A small-molecule ligand and the protein it binds are described below.
Small molecule (SMILES): [H]/N=C(\N)c1ccc2nc(-c3cc([C@@H](CC(=O)O)C(=O)O)cc(-c4cc(CNC(N)=O)ccc4O)c3O)[nH]c2c1

Sequence of chain 1.B:
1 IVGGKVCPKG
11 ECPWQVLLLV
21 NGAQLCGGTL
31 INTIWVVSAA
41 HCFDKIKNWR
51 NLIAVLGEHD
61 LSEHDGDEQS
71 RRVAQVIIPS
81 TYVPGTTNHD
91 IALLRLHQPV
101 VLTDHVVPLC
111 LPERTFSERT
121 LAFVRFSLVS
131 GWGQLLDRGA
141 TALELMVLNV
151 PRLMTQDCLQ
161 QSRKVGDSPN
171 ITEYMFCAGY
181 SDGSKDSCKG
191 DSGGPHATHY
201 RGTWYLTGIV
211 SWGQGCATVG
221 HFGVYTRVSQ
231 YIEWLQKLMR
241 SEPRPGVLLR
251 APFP

Binding-site contacts:
Ligand atom C51 contacts residue HIS41 of chain 1.B at 3.2 Å.
Ligand atom O6' contacts residue HIS41 of chain 1.B at 3.0 Å (h-bond).
Ligand atom C3B contacts residue CYS26 of chain 1.B at 3.6 Å (hydrophobic).
Ligand atom C7 contacts residue TRP212 of chain 1.B at 3.7 Å (hydrophobic).
Ligand atom C3 contacts residue CYS188 of chain 1.B at 3.3 Å (hydrophobic).
Ligand atom N2 contacts residue ASP186 of chain 1.B at 3.1 Å (salt-bridge).
Ligand atom O9X contacts residue LYS189 of chain 1.B at 3.2 Å.
Ligand atom C3 contacts residue VAL210 of chain 1.B at 3.4 Å (hydrophobic).
Ligand atom N52 contacts residue ASP44 of chain 1.B at 3.4 Å (salt-bridge).
Ligand atom C6 contacts residue GLY215 of chain 1.B at 3.7 Å.
Ligand atom O54 contacts residue LYS45 of chain 1.B at 3.1 Å.
Ligand atom C2 contacts residue VAL210 of chain 1.B at 3.6 Å (hydrophobic).
Ligand atom C4 contacts residue SER192 of chain 1.B at 3.3 Å.
Ligand atom N1 contacts residue SER187 of chain 1.B at 3.3 Å (h-bond).
Ligand atom C6X contacts residue LYS189 of chain 1.B at 3.6 Å.
Ligand atom O6' contacts residue SER192 of chain 1.B at 2.5 Å (h-bond).
Ligand atom C4 contacts residue CYS188 of chain 1.B at 3.8 Å (hydrophobic).
Ligand atom N1 contacts residue CYS216 of chain 1.B at 3.6 Å.
Ligand atom C7X contacts residue LYS189 of chain 1.B at 3.7 Å.
Ligand atom C6 contacts residue GLY213 of chain 1.B at 3.8 Å.
Ligand atom C6' contacts residue HIS41 of chain 1.B at 3.7 Å.
Ligand atom O2B contacts residue LYS189 of chain 1.B at 3.6 Å.
Ligand atom C7 contacts residue SER187 of chain 1.B at 3.2 Å.
Ligand atom C8 contacts residue SER192 of chain 1.B at 3.7 Å.
Ligand atom N1 contacts residue GLY215 of chain 1.B at 2.6 Å (h-bond).
Ligand atom C4' contacts residue LYS189 of chain 1.B at 3.7 Å.
Ligand atom N3 contacts residue SER192 of chain 1.B at 2.6 Å (h-bond).
Ligand atom C2 contacts residue CYS188 of chain 1.B at 3.6 Å (hydrophobic).
Ligand atom N2 contacts residue GLY223 of chain 1.B at 3.7 Å.
Ligand atom N52 contacts residue HIS41 of chain 1.B at 2.7 Å (h-bond).
Ligand atom N2 contacts residue TRP212 of chain 1.B at 3.6 Å.
Ligand atom N2 contacts residue SER187 of chain 1.B at 2.6 Å (h-bond).
Ligand atom N55 contacts residue ASP44 of chain 1.B at 3.0 Å (salt-bridge).
Ligand atom N3 contacts residue LYS189 of chain 1.B at 3.7 Å.
Ligand atom C53 contacts residue ASP44 of chain 1.B at 3.5 Å.
Ligand atom C6' contacts residue SER192 of chain 1.B at 3.7 Å.
Ligand atom C5B contacts residue HIS41 of chain 1.B at 3.7 Å.
Ligand atom N1 contacts residue ASP186 of chain 1.B at 2.8 Å (salt-bridge).
Ligand atom C3 contacts residue SER192 of chain 1.B at 3.4 Å.
Ligand atom C7 contacts residue ASP186 of chain 1.B at 3.4 Å.